A small-molecule ligand and the protein it binds are described below.
Small molecule (SMILES): CC(=O)N[C@H]1[C@H](O[C@H]2[C@H](O)[C@@H](NC(C)=O)CO[C@@H]2CO)O[C@H](CO)[C@@H](O[C@H]2O[C@H](CO)[C@@H](O)[C@H](O)[C@@H]2O)[C@@H]1O

Binding-site contacts:
Ligand atom O7 contacts residue ASN1134 of chain 1.B at 3.1 Å (h-bond).
Ligand atom C8 contacts residue ASN1134 of chain 1.B at 4.4 Å.
Ligand atom C2 contacts residue ASN1134 of chain 1.B at 2.4 Å.
Ligand atom C1 contacts residue ASN1134 of chain 1.B at 1.4 Å.
Ligand atom C3 contacts residue ASN1134 of chain 1.B at 3.8 Å.
Ligand atom C4 contacts residue ASN1134 of chain 1.B at 4.2 Å.
Ligand atom O5 contacts residue ASN1134 of chain 1.B at 2.3 Å (h-bond).
Ligand atom C7 contacts residue ASN1134 of chain 1.B at 3.2 Å.
Ligand atom C5 contacts residue ASN1134 of chain 1.B at 3.6 Å.
Ligand atom N2 contacts residue ASN1134 of chain 1.B at 2.9 Å (h-bond).

Sequence of chain 1.B:
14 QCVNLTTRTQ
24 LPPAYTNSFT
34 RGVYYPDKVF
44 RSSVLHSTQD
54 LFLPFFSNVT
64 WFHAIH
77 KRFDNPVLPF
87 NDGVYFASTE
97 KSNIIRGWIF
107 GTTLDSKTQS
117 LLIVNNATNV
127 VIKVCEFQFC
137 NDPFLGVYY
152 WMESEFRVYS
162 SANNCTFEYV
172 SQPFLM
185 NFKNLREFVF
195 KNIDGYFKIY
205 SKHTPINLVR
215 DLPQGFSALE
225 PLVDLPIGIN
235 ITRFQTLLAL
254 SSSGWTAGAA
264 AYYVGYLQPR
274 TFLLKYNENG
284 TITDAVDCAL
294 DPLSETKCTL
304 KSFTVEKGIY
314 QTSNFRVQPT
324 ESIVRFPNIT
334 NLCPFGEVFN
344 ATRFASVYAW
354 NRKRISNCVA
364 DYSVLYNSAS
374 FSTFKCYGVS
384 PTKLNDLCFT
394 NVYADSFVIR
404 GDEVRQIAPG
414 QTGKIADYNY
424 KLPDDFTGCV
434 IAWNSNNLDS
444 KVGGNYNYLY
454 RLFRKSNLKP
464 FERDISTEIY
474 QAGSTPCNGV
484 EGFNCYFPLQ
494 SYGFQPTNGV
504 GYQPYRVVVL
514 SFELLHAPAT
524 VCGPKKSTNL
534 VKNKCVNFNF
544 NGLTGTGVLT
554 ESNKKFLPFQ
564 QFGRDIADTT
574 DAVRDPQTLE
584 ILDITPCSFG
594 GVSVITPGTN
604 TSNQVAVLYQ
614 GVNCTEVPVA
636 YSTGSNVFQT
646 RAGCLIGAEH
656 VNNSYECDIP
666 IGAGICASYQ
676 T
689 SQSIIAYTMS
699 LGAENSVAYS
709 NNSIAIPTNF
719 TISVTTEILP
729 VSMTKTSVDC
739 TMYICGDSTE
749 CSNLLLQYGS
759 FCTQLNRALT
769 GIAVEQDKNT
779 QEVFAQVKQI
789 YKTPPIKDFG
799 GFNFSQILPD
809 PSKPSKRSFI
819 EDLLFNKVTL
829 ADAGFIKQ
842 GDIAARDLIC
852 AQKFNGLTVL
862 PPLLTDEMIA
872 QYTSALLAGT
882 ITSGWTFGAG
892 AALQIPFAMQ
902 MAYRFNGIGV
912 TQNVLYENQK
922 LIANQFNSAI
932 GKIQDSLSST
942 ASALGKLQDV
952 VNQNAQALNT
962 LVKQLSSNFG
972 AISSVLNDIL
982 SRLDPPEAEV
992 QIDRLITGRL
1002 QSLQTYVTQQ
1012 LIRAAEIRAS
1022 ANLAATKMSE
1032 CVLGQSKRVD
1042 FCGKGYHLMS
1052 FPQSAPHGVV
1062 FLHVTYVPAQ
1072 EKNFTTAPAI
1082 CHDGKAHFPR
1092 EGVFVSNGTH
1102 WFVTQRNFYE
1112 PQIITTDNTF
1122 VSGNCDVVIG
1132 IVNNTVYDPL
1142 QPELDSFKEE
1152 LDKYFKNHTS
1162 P